This small molecule binds to this protein.
Small molecule (SMILES): CC(=O)N[C@H]1[C@@H](O)[C@H](O)[C@@H](CO)O[C@@H]1O

Binding-site contacts:
Ligand atom O6 contacts residue ASP140 of chain 1.A at 2.6 Å (salt-bridge).
Ligand atom O5 contacts residue GLU211 of chain 1.A at 3.6 Å (salt-bridge).
Ligand atom C6 contacts residue GLY170 of chain 1.A at 3.6 Å.
Ligand atom C8 contacts residue GLY98 of chain 1.A at 3.6 Å.
Ligand atom C7 contacts residue GLY99 of chain 1.A at 3.2 Å.
Ligand atom N2 contacts residue GLY99 of chain 1.A at 3.5 Å (h-bond).
Ligand atom C5 contacts residue ILE169 of chain 1.A at 3.5 Å (hydrophobic).
Ligand atom C1 contacts residue LEU114 of chain 1.A at 4.0 Å (hydrophobic).
Ligand atom C8 contacts residue ILE115 of chain 1.A at 3.7 Å (hydrophobic).
Ligand atom C8 contacts residue GLY99 of chain 1.A at 3.6 Å.
Ligand atom O1 contacts residue ILE169 of chain 1.A at 3.6 Å.
Ligand atom N2 contacts residue THR112 of chain 1.A at 3.8 Å.
Ligand atom C7 contacts residue GLY98 of chain 1.A at 3.8 Å.
Ligand atom O1 contacts residue HIS192 of chain 1.A at 2.7 Å (h-bond).
Ligand atom C1 contacts residue HIS192 of chain 1.A at 3.8 Å.
Ligand atom O7 contacts residue THR112 of chain 1.A at 2.8 Å (h-bond).
Ligand atom O4 contacts residue ASP140 of chain 1.A at 2.5 Å (salt-bridge).
Ligand atom C8 contacts residue THR112 of chain 1.A at 3.7 Å.
Ligand atom O4 contacts residue GLY170 of chain 1.A at 3.7 Å.
Ligand atom C4 contacts residue ASP140 of chain 1.A at 3.3 Å.
Ligand atom C6 contacts residue ASP140 of chain 1.A at 3.4 Å.
Ligand atom O1 contacts residue GLU211 of chain 1.A at 2.6 Å (salt-bridge).
Ligand atom C7 contacts residue ARG100 of chain 1.A at 3.9 Å.
Ligand atom O4 contacts residue ASN139 of chain 1.A at 3.2 Å (h-bond).
Ligand atom O5 contacts residue LEU114 of chain 1.A at 3.7 Å.
Ligand atom O7 contacts residue ARG100 of chain 1.A at 2.9 Å (salt-bridge).
Ligand atom C1 contacts residue GLU211 of chain 1.A at 3.4 Å.
Ligand atom O3 contacts residue GLU189 of chain 1.A at 2.7 Å (salt-bridge).
Ligand atom O5 contacts residue GLY168 of chain 1.A at 4.0 Å.
Ligand atom O3 contacts residue GLY98 of chain 1.A at 3.9 Å.
Ligand atom C3 contacts residue GLU189 of chain 1.A at 3.4 Å.
Ligand atom O7 contacts residue GLY99 of chain 1.A at 3.4 Å (h-bond).
Ligand atom O7 contacts residue SER111 of chain 1.A at 3.6 Å.
Ligand atom C7 contacts residue THR112 of chain 1.A at 3.3 Å.
Ligand atom O3 contacts residue ASN139 of chain 1.A at 3.2 Å (h-bond).
Ligand atom O3 contacts residue ARG100 of chain 1.A at 3.2 Å (salt-bridge).
Ligand atom C6 contacts residue ILE169 of chain 1.A at 3.8 Å (hydrophobic).
Ligand atom O3 contacts residue GLY99 of chain 1.A at 2.9 Å (h-bond).
Ligand atom C8 contacts residue SER111 of chain 1.A at 3.8 Å.
Ligand atom N2 contacts residue GLY98 of chain 1.A at 3.9 Å.

Sequence of chain 1.A:
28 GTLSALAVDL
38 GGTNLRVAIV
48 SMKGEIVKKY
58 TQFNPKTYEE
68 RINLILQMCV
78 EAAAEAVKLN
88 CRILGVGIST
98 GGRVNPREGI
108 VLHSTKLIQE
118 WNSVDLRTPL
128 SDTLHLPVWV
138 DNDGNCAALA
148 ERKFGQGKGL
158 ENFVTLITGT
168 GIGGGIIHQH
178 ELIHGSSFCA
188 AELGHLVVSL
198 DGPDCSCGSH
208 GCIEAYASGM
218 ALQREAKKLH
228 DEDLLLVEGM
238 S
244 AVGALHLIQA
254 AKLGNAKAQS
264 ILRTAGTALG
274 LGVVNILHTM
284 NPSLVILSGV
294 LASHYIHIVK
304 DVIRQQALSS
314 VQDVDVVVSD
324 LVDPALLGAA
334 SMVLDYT